A protein and the small-molecule ligand that binds it are described below.
Small molecule (SMILES): CC(C)C[C@H](NC(=O)[C@H](CO)NC(=O)[C@@H](N)CCCNC(N)=[NH2+])C(=O)N[C@@H](COP(=O)(O)O)C(=O)N[C@@H](CCC(=O)O)C(=O)N[C@H](C=O)CCCNC(N)=[NH2+]

Binding-site contacts:
Ligand atom CD contacts residue LYS127 of chain 2.A at 3.4 Å.
Ligand atom N contacts residue ASN231 of chain 2.A at 2.8 Å (h-bond).
Ligand atom O contacts residue LEU179 of chain 2.A at 3.6 Å.
Ligand atom C contacts residue ASN231 of chain 2.A at 3.7 Å.
Ligand atom CA contacts residue ASN231 of chain 2.A at 3.7 Å.
Ligand atom O1P contacts residue ARG61 of chain 2.A at 2.9 Å (salt-bridge).
Ligand atom OE1 contacts residue GLY176 of chain 2.A at 3.6 Å.
Ligand atom OG contacts residue TRP235 of chain 2.A at 2.9 Å (h-bond).
Ligand atom C contacts residue ASN180 of chain 2.A at 3.6 Å.
Ligand atom OE1 contacts residue LYS127 of chain 2.A at 3.4 Å.
Ligand atom OG contacts residue TYR186 of chain 2.A at 3.7 Å.
Ligand atom N contacts residue GLU187 of chain 2.A at 3.2 Å (salt-bridge).
Ligand atom CB contacts residue ASN231 of chain 2.A at 3.5 Å.
Ligand atom CD contacts residue LEU227 of chain 2.A at 3.7 Å (hydrophobic).
Ligand atom NE contacts residue ARG65 of chain 2.A at 3.6 Å.
Ligand atom CB contacts residue ASN180 of chain 2.A at 3.4 Å.
Ligand atom O1P contacts residue LYS54 of chain 2.A at 2.6 Å (salt-bridge).
Ligand atom CA contacts residue LEU179 of chain 2.A at 3.6 Å (hydrophobic).
Ligand atom O3P contacts residue ARG134 of chain 2.A at 2.9 Å (salt-bridge).
Ligand atom CA contacts residue ASN180 of chain 2.A at 3.6 Å.
Ligand atom N contacts residue ASN180 of chain 2.A at 2.8 Å (h-bond).
Ligand atom N contacts residue LEU179 of chain 2.A at 3.5 Å.
Ligand atom O3P contacts residue LYS54 of chain 2.A at 3.4 Å.
Ligand atom CB contacts residue GLU187 of chain 2.A at 3.5 Å.
Ligand atom O contacts residue VAL183 of chain 2.A at 3.4 Å.
Ligand atom CZ contacts residue ARG65 of chain 2.A at 3.7 Å.
Ligand atom CD contacts residue ARG65 of chain 2.A at 3.5 Å.
Ligand atom CA contacts residue ASN180 of chain 2.A at 3.7 Å.
Ligand atom P contacts residue ARG61 of chain 2.A at 3.7 Å.
Ligand atom O2P contacts residue ARG134 of chain 2.A at 2.8 Å (salt-bridge).
Ligand atom O contacts residue ASN231 of chain 2.A at 2.8 Å (h-bond).
Ligand atom CD1 contacts residue ASP230 of chain 2.A at 3.8 Å.
Ligand atom OE2 contacts residue LYS127 of chain 2.A at 2.6 Å (salt-bridge).
Ligand atom O2P contacts residue ARG61 of chain 2.A at 2.9 Å (salt-bridge).
Ligand atom CA contacts residue ASN231 of chain 2.A at 3.6 Å.
Ligand atom O3P contacts residue TYR135 of chain 2.A at 2.7 Å (h-bond).
Ligand atom C contacts residue LEU179 of chain 2.A at 3.7 Å (hydrophobic).
Ligand atom OG contacts residue GLU187 of chain 2.A at 2.7 Å (salt-bridge).
Ligand atom CB contacts residue ASN180 of chain 2.A at 3.4 Å.
Ligand atom CG contacts residue ASN231 of chain 2.A at 3.6 Å.

Sequence of chain 2.A:
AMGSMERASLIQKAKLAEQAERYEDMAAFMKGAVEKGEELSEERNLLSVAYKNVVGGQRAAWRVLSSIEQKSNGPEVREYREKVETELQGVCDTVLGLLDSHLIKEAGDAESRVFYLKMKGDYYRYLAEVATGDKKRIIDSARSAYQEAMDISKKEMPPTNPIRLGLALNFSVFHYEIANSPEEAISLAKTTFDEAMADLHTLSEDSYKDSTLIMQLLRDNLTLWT